Sequence of chain 1.A:
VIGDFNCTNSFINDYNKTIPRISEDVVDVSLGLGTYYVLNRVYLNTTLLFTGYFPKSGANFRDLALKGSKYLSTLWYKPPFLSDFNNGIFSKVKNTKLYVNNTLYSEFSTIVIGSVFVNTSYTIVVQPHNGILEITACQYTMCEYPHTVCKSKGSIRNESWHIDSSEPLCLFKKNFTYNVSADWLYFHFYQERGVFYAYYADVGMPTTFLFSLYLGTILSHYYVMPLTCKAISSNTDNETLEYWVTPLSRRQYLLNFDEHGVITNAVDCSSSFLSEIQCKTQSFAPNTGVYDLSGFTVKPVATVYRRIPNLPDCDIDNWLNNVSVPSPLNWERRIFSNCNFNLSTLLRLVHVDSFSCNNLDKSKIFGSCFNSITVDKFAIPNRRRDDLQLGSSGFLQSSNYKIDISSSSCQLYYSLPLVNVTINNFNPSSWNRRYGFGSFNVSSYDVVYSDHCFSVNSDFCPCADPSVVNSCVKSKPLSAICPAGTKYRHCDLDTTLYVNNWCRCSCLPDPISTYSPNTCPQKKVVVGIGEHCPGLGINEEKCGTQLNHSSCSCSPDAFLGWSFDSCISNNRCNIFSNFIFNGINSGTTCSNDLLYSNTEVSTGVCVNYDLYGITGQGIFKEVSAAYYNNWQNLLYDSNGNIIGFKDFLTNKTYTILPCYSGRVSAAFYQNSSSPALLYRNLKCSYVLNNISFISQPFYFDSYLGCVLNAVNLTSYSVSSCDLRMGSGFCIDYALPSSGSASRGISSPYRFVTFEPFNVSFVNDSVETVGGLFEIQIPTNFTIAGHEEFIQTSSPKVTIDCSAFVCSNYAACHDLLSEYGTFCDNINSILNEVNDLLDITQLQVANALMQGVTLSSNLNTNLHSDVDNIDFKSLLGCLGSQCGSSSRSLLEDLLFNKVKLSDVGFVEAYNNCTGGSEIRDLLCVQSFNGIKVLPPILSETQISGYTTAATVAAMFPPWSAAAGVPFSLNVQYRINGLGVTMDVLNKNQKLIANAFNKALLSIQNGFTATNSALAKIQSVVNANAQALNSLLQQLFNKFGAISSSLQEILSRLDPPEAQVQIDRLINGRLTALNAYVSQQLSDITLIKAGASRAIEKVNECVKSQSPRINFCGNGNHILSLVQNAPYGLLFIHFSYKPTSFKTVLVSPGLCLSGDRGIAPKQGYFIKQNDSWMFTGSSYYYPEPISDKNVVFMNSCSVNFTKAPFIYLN

A small-molecule ligand and the protein it binds are described below.
Small molecule (SMILES): CC(=O)N[C@@H]1[C@@H](O)[C@H](O)[C@@H](CO)O[C@H]1O

Binding-site contacts:
Ligand atom N2 contacts residue ASN776 of chain 1.A at 2.8 Å (h-bond).
Ligand atom C5 contacts residue ASN776 of chain 1.A at 3.7 Å.
Ligand atom C8 contacts residue ASN776 of chain 1.A at 4.5 Å.
Ligand atom C2 contacts residue ASN776 of chain 1.A at 2.5 Å.
Ligand atom C4 contacts residue ASN776 of chain 1.A at 4.3 Å.
Ligand atom O5 contacts residue ASN776 of chain 1.A at 2.5 Å (h-bond).
Ligand atom C7 contacts residue ASN776 of chain 1.A at 3.4 Å.
Ligand atom C3 contacts residue ASN776 of chain 1.A at 3.8 Å.
Ligand atom O7 contacts residue ASN776 of chain 1.A at 3.5 Å (h-bond).
Ligand atom C1 contacts residue ASN776 of chain 1.A at 1.4 Å.